Sequence of chain 1.C:
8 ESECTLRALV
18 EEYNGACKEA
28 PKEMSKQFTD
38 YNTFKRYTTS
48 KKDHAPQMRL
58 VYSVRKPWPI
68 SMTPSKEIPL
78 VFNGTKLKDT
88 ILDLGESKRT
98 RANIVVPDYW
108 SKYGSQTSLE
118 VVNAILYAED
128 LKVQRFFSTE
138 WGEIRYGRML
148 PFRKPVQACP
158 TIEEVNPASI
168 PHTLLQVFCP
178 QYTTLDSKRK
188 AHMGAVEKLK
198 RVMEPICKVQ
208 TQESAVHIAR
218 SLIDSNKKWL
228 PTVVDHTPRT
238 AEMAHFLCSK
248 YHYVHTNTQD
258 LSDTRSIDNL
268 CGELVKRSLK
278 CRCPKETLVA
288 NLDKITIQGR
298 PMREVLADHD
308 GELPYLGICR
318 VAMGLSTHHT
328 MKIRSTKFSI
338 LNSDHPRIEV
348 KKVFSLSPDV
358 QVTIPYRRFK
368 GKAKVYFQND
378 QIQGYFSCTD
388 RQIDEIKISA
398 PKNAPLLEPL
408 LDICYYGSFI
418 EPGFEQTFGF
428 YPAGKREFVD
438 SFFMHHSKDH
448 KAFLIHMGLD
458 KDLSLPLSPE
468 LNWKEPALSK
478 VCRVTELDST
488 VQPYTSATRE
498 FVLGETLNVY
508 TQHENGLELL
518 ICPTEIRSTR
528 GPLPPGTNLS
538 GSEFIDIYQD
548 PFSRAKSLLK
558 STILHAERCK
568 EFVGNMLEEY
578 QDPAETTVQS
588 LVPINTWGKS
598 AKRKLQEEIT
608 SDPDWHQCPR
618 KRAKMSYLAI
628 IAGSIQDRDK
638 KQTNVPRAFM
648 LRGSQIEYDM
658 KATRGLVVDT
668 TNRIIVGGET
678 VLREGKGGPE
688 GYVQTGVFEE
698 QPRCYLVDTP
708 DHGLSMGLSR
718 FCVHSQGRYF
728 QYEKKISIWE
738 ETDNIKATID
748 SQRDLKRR

The small molecule below binds the protein below.
Small molecule (SMILES): CO[C@@H]1[C@H](O)[C@@H](COP(=O)(O)OP(=O)(O)OP(=O)(O)OC[C@H]2O[C@@H]([n+]3cn(C)c4c(=O)[nH]c(N)nc43)[C@H](O)[C@@H]2O)O[C@H]1n1cnc2c(N)ncnc21

Sequence of chain 1.B:
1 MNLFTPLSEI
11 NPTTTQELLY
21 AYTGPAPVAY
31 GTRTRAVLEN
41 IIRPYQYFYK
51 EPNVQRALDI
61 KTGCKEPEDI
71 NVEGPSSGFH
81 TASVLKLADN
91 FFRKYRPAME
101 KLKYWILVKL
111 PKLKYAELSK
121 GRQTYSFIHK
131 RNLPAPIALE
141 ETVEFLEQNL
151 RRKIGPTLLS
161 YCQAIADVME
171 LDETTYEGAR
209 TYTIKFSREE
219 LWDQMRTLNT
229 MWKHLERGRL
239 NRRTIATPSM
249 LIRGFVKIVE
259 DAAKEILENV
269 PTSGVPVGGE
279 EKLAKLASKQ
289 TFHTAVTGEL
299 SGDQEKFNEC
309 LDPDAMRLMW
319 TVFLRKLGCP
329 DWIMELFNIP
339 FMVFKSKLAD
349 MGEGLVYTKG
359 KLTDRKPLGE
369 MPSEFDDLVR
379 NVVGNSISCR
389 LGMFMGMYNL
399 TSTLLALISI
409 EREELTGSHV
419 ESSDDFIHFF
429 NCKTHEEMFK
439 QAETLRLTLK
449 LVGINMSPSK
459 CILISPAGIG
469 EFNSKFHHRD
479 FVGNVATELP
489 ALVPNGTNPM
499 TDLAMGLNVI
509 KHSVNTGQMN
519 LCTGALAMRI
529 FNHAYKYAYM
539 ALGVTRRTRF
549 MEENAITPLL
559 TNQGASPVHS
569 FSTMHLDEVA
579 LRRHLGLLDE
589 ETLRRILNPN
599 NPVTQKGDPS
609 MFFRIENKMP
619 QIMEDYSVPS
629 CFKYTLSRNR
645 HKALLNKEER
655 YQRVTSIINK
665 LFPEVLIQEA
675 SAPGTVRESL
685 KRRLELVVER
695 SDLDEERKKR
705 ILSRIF

Binding-site contacts:
Ligand atom C15 contacts residue G1 of chain 1.G at 3.1 Å.
Ligand atom N6 contacts residue G1 of chain 1.G at 3.8 Å.
Ligand atom C20 contacts residue G1 of chain 1.G at 3.3 Å.
Ligand atom O3 contacts residue GLN672 of chain 1.B at 3.4 Å (h-bond).
Ligand atom C18 contacts residue G1 of chain 1.G at 3.2 Å.
Ligand atom C7 contacts residue LEU670 of chain 1.B at 3.6 Å (hydrophobic).
Ligand atom O3 contacts residue ILE671 of chain 1.B at 3.1 Å.
Ligand atom O17 contacts residue G1 of chain 1.G at 3.1 Å (h-bond).
Ligand atom C10 contacts residue ILE671 of chain 1.B at 3.5 Å (hydrophobic).
Ligand atom P2 contacts residue ARG217 of chain 1.C at 3.9 Å.
Ligand atom N7 contacts residue G1 of chain 1.G at 3.7 Å.
Ligand atom C3 contacts residue ARG217 of chain 1.C at 3.2 Å.
Ligand atom C7 contacts residue VAL669 of chain 1.B at 3.9 Å (hydrophobic).
Ligand atom O16 contacts residue G1 of chain 1.G at 1.6 Å.
Ligand atom C10 contacts residue GLN672 of chain 1.B at 3.6 Å.
Ligand atom C14 contacts residue G1 of chain 1.G at 2.8 Å.
Ligand atom O3 contacts residue LEU670 of chain 1.B at 3.7 Å.
Ligand atom N1 contacts residue GLU210 of chain 1.C at 3.9 Å.
Ligand atom C9 contacts residue LYS42 of chain 1.C at 3.6 Å.
Ligand atom N8 contacts residue G1 of chain 1.G at 3.0 Å (h-bond).
Ligand atom N9 contacts residue G1 of chain 1.G at 3.1 Å.
Ligand atom C2 contacts residue LEU670 of chain 1.B at 3.6 Å (hydrophobic).
Ligand atom O9 contacts residue ARG217 of chain 1.C at 3.1 Å (salt-bridge).
Ligand atom C6 contacts residue LEU670 of chain 1.B at 3.4 Å (hydrophobic).
Ligand atom O2 contacts residue LYS42 of chain 1.C at 2.7 Å (salt-bridge).
Ligand atom N2 contacts residue LEU670 of chain 1.B at 3.9 Å.
Ligand atom N4 contacts residue LEU670 of chain 1.B at 3.5 Å (h-bond).
Ligand atom C5 contacts residue LEU670 of chain 1.B at 3.1 Å (hydrophobic).
Ligand atom C8 contacts residue LYS42 of chain 1.C at 3.6 Å.
Ligand atom C19 contacts residue G1 of chain 1.G at 3.2 Å.
Ligand atom O3 contacts residue VAL669 of chain 1.B at 3.7 Å.
Ligand atom N10 contacts residue G1 of chain 1.G at 3.2 Å.
Ligand atom C21 contacts residue G1 of chain 1.G at 3.2 Å.
Ligand atom N1 contacts residue LEU670 of chain 1.B at 3.3 Å.
Ligand atom O4 contacts residue LYS42 of chain 1.C at 2.5 Å (salt-bridge).
Ligand atom N3 contacts residue LEU670 of chain 1.B at 3.2 Å (h-bond).
Ligand atom O11 contacts residue ARG217 of chain 1.C at 3.8 Å.
Ligand atom C11 contacts residue ILE671 of chain 1.B at 3.3 Å (hydrophobic).
Ligand atom C22 contacts residue G1 of chain 1.G at 3.4 Å.
Ligand atom C4 contacts residue LEU670 of chain 1.B at 3.7 Å (hydrophobic).